This small molecule binds to this protein.
Small molecule (SMILES): OC[C@H]1O[C@H](Oc2c[nH]c3ccc(Br)c(Cl)c23)[C@@H](O)[C@@H](O)[C@@H]1O

Sequence of chain 1.A:
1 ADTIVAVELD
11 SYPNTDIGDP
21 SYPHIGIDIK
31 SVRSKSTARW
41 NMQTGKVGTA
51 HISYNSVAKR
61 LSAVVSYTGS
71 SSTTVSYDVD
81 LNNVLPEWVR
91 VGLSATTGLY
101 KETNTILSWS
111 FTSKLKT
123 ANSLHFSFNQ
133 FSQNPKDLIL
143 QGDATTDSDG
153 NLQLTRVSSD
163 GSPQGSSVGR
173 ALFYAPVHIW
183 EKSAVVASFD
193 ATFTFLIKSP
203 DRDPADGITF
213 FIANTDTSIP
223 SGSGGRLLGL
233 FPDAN

Binding-site contacts:
Ligand atom O4 contacts residue ASN14 of chain 1.A at 3.0 Å (h-bond).
Ligand atom C11 contacts residue TYR12 of chain 1.A at 3.2 Å (hydrophobic).
Ligand atom O6 contacts residue TYR100 of chain 1.A at 3.0 Å.
Ligand atom O6 contacts residue ALA207 of chain 1.A at 3.1 Å.
Ligand atom C3 contacts residue ASN14 of chain 1.A at 3.4 Å.
Ligand atom C6 contacts residue GLY98 of chain 1.A at 4.0 Å.
Ligand atom C4 contacts residue ARG228 of chain 1.A at 3.4 Å.
Ligand atom C4 contacts residue ASP208 of chain 1.A at 3.2 Å.
Ligand atom C4 contacts residue ASN14 of chain 1.A at 3.7 Å.
Ligand atom C1 contacts residue LEU99 of chain 1.A at 4.0 Å (hydrophobic).
Ligand atom C12 contacts residue LEU99 of chain 1.A at 3.9 Å (hydrophobic).
Ligand atom C4 contacts residue GLY227 of chain 1.A at 4.0 Å.
Ligand atom O5 contacts residue TYR100 of chain 1.A at 4.1 Å.
Ligand atom C5 contacts residue ASP208 of chain 1.A at 3.7 Å.
Ligand atom N1 contacts residue LEU99 of chain 1.A at 4.0 Å.
Ligand atom C5 contacts residue TYR12 of chain 1.A at 4.0 Å (hydrophobic).
Ligand atom C6 contacts residue ASP208 of chain 1.A at 2.9 Å.
Ligand atom O3 contacts residue ASN14 of chain 1.A at 4.0 Å.
Ligand atom C9 contacts residue LEU99 of chain 1.A at 3.7 Å (hydrophobic).
Ligand atom C8 contacts residue LEU99 of chain 1.A at 3.9 Å (hydrophobic).
Ligand atom C6 contacts residue TYR100 of chain 1.A at 3.6 Å (hydrophobic).
Ligand atom C6 contacts residue ALA207 of chain 1.A at 3.2 Å (hydrophobic).
Ligand atom O4 contacts residue GLY227 of chain 1.A at 3.7 Å.
Ligand atom O3 contacts residue GLY227 of chain 1.A at 3.8 Å.
Ligand atom O4 contacts residue ARG228 of chain 1.A at 3.0 Å (salt-bridge).
Ligand atom O2 contacts residue LEU99 of chain 1.A at 4.0 Å.
Ligand atom O4 contacts residue ASP208 of chain 1.A at 2.3 Å (salt-bridge).
Ligand atom O3 contacts residue ARG228 of chain 1.A at 2.7 Å (salt-bridge).
Ligand atom N1 contacts residue TYR100 of chain 1.A at 3.5 Å.
Ligand atom O6 contacts residue TYR12 of chain 1.A at 3.7 Å.
Ligand atom N1 contacts residue TYR12 of chain 1.A at 3.1 Å (h-bond).
Ligand atom C11 contacts residue TYR100 of chain 1.A at 4.0 Å (hydrophobic).
Ligand atom O5 contacts residue LEU99 of chain 1.A at 3.1 Å (h-bond).
Ligand atom C3 contacts residue ARG228 of chain 1.A at 3.6 Å.
Ligand atom C5 contacts residue LEU99 of chain 1.A at 4.0 Å (hydrophobic).
Ligand atom O6 contacts residue LEU99 of chain 1.A at 4.1 Å.
Ligand atom O4 contacts residue TYR12 of chain 1.A at 3.9 Å.
Ligand atom C6 contacts residue LEU99 of chain 1.A at 3.6 Å (hydrophobic).
Ligand atom C5 contacts residue ASN14 of chain 1.A at 4.1 Å.
Ligand atom O6 contacts residue ASP208 of chain 1.A at 4.1 Å.